Sequence of chain 2.A:
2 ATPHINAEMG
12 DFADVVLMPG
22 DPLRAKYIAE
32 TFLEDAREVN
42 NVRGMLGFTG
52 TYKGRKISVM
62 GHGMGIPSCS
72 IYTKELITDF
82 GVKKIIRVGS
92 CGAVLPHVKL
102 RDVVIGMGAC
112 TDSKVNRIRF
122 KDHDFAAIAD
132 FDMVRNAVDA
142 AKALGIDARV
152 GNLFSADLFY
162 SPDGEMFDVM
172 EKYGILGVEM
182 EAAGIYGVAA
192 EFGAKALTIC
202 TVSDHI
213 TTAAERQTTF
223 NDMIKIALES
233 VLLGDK

Sequence of chain 1.A:
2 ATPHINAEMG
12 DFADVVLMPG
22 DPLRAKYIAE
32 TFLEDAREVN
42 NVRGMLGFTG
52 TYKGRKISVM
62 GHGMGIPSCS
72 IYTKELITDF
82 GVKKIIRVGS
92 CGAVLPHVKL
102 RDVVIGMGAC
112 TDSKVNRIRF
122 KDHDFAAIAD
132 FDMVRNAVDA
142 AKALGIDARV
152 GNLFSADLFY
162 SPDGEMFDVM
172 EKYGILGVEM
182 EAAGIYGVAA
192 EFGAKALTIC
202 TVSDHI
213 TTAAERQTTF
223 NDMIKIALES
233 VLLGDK

Binding-site contacts:
Ligand atom C3' contacts residue GLU182 of chain 2.A at 3.3 Å.
Ligand atom O2' contacts residue MET181 of chain 2.A at 3.0 Å (h-bond).
Ligand atom N3 contacts residue VAL179 of chain 2.A at 3.8 Å.
Ligand atom C8 contacts residue CYS92 of chain 2.A at 3.7 Å (hydrophobic).
Ligand atom N9 contacts residue SER91 of chain 2.A at 3.5 Å (h-bond).
Ligand atom C4' contacts residue PO41 of chain 2.D at 3.4 Å.
Ligand atom C5' contacts residue MET65 of chain 2.A at 3.7 Å (hydrophobic).
Ligand atom O5' contacts residue ARG44 of chain 1.A at 3.6 Å.
Ligand atom O4' contacts residue PO41 of chain 2.D at 3.1 Å (h-bond).
Ligand atom O5' contacts residue HIS5 of chain 1.A at 2.7 Å (h-bond).
Ligand atom C4' contacts residue ARG44 of chain 1.A at 3.7 Å.
Ligand atom O3' contacts residue MET65 of chain 2.A at 3.8 Å.
Ligand atom C3' contacts residue PO41 of chain 2.D at 3.8 Å.
Ligand atom O4' contacts residue ARG44 of chain 1.A at 3.6 Å.
Ligand atom O3' contacts residue PO41 of chain 2.D at 2.9 Å (h-bond).
Ligand atom N3 contacts residue GLU180 of chain 2.A at 3.4 Å.
Ligand atom O5' contacts residue PHE160 of chain 2.A at 3.8 Å.
Ligand atom C1' contacts residue PO41 of chain 2.D at 3.6 Å.
Ligand atom N1 contacts residue VAL179 of chain 2.A at 3.7 Å.
Ligand atom C2 contacts residue VAL179 of chain 2.A at 3.8 Å (hydrophobic).
Ligand atom C8 contacts residue SER91 of chain 2.A at 3.4 Å.
Ligand atom C2 contacts residue PHE160 of chain 2.A at 3.6 Å (hydrophobic).
Ligand atom O2' contacts residue GLU182 of chain 2.A at 2.5 Å (salt-bridge).
Ligand atom CS contacts residue ILE207 of chain 2.A at 3.6 Å (hydrophobic).
Ligand atom C1' contacts residue SER91 of chain 2.A at 3.4 Å.
Ligand atom C2' contacts residue MET181 of chain 2.A at 3.5 Å (hydrophobic).
Ligand atom N7 contacts residue CYS92 of chain 2.A at 3.7 Å.
Ligand atom C4 contacts residue VAL179 of chain 2.A at 3.6 Å (hydrophobic).
Ligand atom C6 contacts residue VAL179 of chain 2.A at 3.6 Å (hydrophobic).
Ligand atom O3' contacts residue GLU182 of chain 2.A at 2.7 Å (salt-bridge).
Ligand atom N1 contacts residue PHE160 of chain 2.A at 3.7 Å.
Ligand atom S6 contacts residue ASP205 of chain 2.A at 3.6 Å.
Ligand atom O2' contacts residue PO41 of chain 2.D at 3.6 Å (h-bond).
Ligand atom C2' contacts residue GLU182 of chain 2.A at 3.6 Å.
Ligand atom O2' contacts residue ARG88 of chain 2.A at 2.8 Å (salt-bridge).
Ligand atom O2' contacts residue GLU180 of chain 2.A at 3.2 Å.
Ligand atom C6 contacts residue PHE160 of chain 2.A at 3.7 Å (hydrophobic).
Ligand atom C5' contacts residue HIS5 of chain 1.A at 3.7 Å.
Ligand atom N3 contacts residue MET181 of chain 2.A at 3.6 Å.
Ligand atom C5 contacts residue VAL179 of chain 2.A at 3.5 Å (hydrophobic).

A protein and the small-molecule ligand that binds it are described below.
Small molecule (SMILES): CSc1ncnc2c1ncn2[C@@H]1O[C@H](CO)[C@@H](O)[C@H]1O